A protein and the small-molecule ligand that binds it are described below.
Small molecule (SMILES): COc1ccc2c(c1)CCC[C@H]2CNc1cnccc1C(=O)O

Binding-site contacts:
Ligand atom C11 contacts residue PHE200 of chain 1.D at 3.9 Å (hydrophobic).
Ligand atom N3 contacts residue HIS203 of chain 1.D at 3.1 Å (h-bond).
Ligand atom C4 contacts residue TRP223 of chain 1.D at 3.9 Å (hydrophobic).
Ligand atom O8 contacts residue PHE200 of chain 1.D at 3.6 Å.
Ligand atom O22 contacts residue LYS256 of chain 1.D at 3.6 Å.
Ligand atom C6 contacts residue PHE200 of chain 1.D at 3.5 Å (hydrophobic).
Ligand atom N3 contacts residue NI1 of chain 1.N at 2.2 Å (h-bond).
Ligand atom N3 contacts residue PHE200 of chain 1.D at 3.8 Å.
Ligand atom O9 contacts residue TYR147 of chain 1.D at 3.1 Å (h-bond).
Ligand atom C15 contacts residue GLN99 of chain 1.D at 3.8 Å.
Ligand atom C21 contacts residue ASN101 of chain 1.D at 3.7 Å.
Ligand atom O8 contacts residue TYR147 of chain 1.D at 2.4 Å (h-bond).
Ligand atom C14 contacts residue GLN88 of chain 1.D at 3.7 Å.
Ligand atom C13 contacts residue TYR147 of chain 1.D at 3.9 Å (hydrophobic).
Ligand atom C4 contacts residue NI1 of chain 1.N at 3.0 Å.
Ligand atom O9 contacts residue LYS221 of chain 1.D at 2.7 Å (salt-bridge).
Ligand atom C21 contacts residue LYS256 of chain 1.D at 3.8 Å.
Ligand atom C15 contacts residue GLN88 of chain 1.D at 3.8 Å.
Ligand atom C7 contacts residue LYS221 of chain 1.D at 3.8 Å.
Ligand atom C2 contacts residue NI1 of chain 1.N at 3.2 Å.
Ligand atom C4 contacts residue PHE200 of chain 1.D at 3.6 Å (hydrophobic).
Ligand atom C18 contacts residue ASP150 of chain 1.D at 3.8 Å.
Ligand atom C20 contacts residue LYS256 of chain 1.D at 3.7 Å.
Ligand atom C1 contacts residue PHE200 of chain 1.D at 3.4 Å (hydrophobic).
Ligand atom C5 contacts residue PHE200 of chain 1.D at 3.7 Å (hydrophobic).
Ligand atom C7 contacts residue PHE200 of chain 1.D at 3.5 Å (hydrophobic).
Ligand atom C18 contacts residue LYS256 of chain 1.D at 3.9 Å.
Ligand atom C7 contacts residue TYR147 of chain 1.D at 3.1 Å (hydrophobic).
Ligand atom N3 contacts residue HIS291 of chain 1.D at 3.5 Å (h-bond).
Ligand atom C14 contacts residue SER199 of chain 1.D at 3.2 Å.
Ligand atom O9 contacts residue ASN213 of chain 1.D at 3.8 Å.
Ligand atom C23 contacts residue HIS255 of chain 1.D at 3.4 Å.
Ligand atom O9 contacts residue PHE200 of chain 1.D at 3.9 Å.
Ligand atom C19 contacts residue LYS256 of chain 1.D at 3.4 Å.
Ligand atom O22 contacts residue HIS255 of chain 1.D at 3.4 Å (h-bond).
Ligand atom C4 contacts residue HIS291 of chain 1.D at 3.8 Å.
Ligand atom C2 contacts residue HIS203 of chain 1.D at 3.3 Å.
Ligand atom C2 contacts residue PHE200 of chain 1.D at 3.8 Å (hydrophobic).
Ligand atom N10 contacts residue PHE200 of chain 1.D at 3.5 Å.
Ligand atom C15 contacts residue ASN101 of chain 1.D at 3.8 Å.

Sequence of chain 1.D:
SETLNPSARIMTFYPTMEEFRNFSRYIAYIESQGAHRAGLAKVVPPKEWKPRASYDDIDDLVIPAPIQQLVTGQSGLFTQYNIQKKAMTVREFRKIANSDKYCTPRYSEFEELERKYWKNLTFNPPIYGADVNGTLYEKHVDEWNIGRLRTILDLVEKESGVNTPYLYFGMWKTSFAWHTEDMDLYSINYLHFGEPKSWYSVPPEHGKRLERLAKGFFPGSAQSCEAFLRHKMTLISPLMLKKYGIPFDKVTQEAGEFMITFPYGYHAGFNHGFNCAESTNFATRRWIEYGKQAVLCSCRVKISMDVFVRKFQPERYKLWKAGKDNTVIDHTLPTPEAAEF